A protein and the small-molecule ligand that binds it are described below.
Small molecule (SMILES): CC(=O)N[C@H]1[C@H]([C@H](O)[C@H](O)CO)O[C@@](O)(C(=O)O)C[C@@H]1O

Sequence of chain 3.A:
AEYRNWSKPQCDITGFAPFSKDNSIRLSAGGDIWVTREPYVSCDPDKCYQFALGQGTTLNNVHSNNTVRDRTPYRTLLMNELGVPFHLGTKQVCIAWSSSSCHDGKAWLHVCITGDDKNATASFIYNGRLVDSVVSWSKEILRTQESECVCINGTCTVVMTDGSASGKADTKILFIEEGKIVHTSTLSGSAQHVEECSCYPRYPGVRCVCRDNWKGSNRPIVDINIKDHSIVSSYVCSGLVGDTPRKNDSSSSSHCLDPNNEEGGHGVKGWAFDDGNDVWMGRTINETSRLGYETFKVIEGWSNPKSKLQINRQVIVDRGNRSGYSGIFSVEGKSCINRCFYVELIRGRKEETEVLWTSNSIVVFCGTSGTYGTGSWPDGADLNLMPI

Binding-site contacts:
Ligand atom C4 contacts residue ASP75 of chain 3.A at 3.8 Å.
Ligand atom C1 contacts residue ARG295 of chain 3.A at 3.4 Å.
Ligand atom O2 contacts residue ASP75 of chain 3.A at 3.2 Å (salt-bridge).
Ligand atom C3 contacts residue ASP75 of chain 3.A at 3.5 Å.
Ligand atom C4 contacts residue GLU43 of chain 3.A at 3.7 Å.
Ligand atom O1A contacts residue ARG295 of chain 3.A at 3.2 Å (salt-bridge).
Ligand atom O9 contacts residue ALA170 of chain 3.A at 3.5 Å.
Ligand atom O1B contacts residue TYR330 of chain 3.A at 3.1 Å (h-bond).
Ligand atom C9 contacts residue GLU200 of chain 3.A at 3.6 Å.
Ligand atom O10 contacts residue ARG76 of chain 3.A at 2.9 Å (salt-bridge).
Ligand atom C3 contacts residue GLU43 of chain 3.A at 3.6 Å.
Ligand atom C3 contacts residue TYR330 of chain 3.A at 3.4 Å (hydrophobic).
Ligand atom C1 contacts residue TYR330 of chain 3.A at 2.9 Å (hydrophobic).
Ligand atom O9 contacts residue GLU200 of chain 3.A at 2.3 Å (salt-bridge).
Ligand atom O1A contacts residue ARG42 of chain 3.A at 3.0 Å (salt-bridge).
Ligand atom C1 contacts residue ARG216 of chain 3.A at 3.9 Å.
Ligand atom C4 contacts residue TYR330 of chain 3.A at 3.6 Å (hydrophobic).
Ligand atom C6 contacts residue GLU201 of chain 3.A at 3.8 Å.
Ligand atom O6 contacts residue TYR330 of chain 3.A at 2.8 Å (h-bond).
Ligand atom C5 contacts residue ASP75 of chain 3.A at 3.8 Å.
Ligand atom C9 contacts residue ALA170 of chain 3.A at 3.8 Å (hydrophobic).
Ligand atom O1A contacts residue TYR330 of chain 3.A at 3.2 Å (h-bond).
Ligand atom O8 contacts residue ARG216 of chain 3.A at 3.9 Å.
Ligand atom O1B contacts residue ARG295 of chain 3.A at 2.6 Å (salt-bridge).
Ligand atom O7 contacts residue ASP75 of chain 3.A at 3.9 Å.
Ligand atom O9 contacts residue ARG148 of chain 3.A at 3.7 Å.
Ligand atom O8 contacts residue GLU201 of chain 3.A at 3.9 Å.
Ligand atom C11 contacts residue TRP102 of chain 3.A at 3.9 Å (hydrophobic).
Ligand atom C11 contacts residue ARG148 of chain 3.A at 3.6 Å.
Ligand atom C8 contacts residue ARG216 of chain 3.A at 3.8 Å.
Ligand atom O4 contacts residue ASP75 of chain 3.A at 3.1 Å.
Ligand atom C2 contacts residue TYR330 of chain 3.A at 3.1 Å (hydrophobic).
Ligand atom O1B contacts residue HIS271 of chain 3.A at 3.7 Å.
Ligand atom O6 contacts residue ARG216 of chain 3.A at 3.6 Å.
Ligand atom C6 contacts residue TYR330 of chain 3.A at 3.5 Å (hydrophobic).
Ligand atom O10 contacts residue ASP75 of chain 3.A at 3.6 Å.
Ligand atom C8 contacts residue GLU200 of chain 3.A at 3.8 Å.
Ligand atom O4 contacts residue GLU43 of chain 3.A at 3.5 Å (salt-bridge).
Ligand atom O1B contacts residue ARG216 of chain 3.A at 3.1 Å (salt-bridge).
Ligand atom O8 contacts residue GLU200 of chain 3.A at 2.9 Å (salt-bridge).